This protein binds this small molecule.
Small molecule (SMILES): Cc1cn([C@H]2C[C@H](O[P](=O)(O)OC[C@H]3O[C@@H](n4ccc(N)nc4=O)C[C@@H]3O[P](=O)(O)OC[C@H]3O[C@@H](n4cnc5c(=O)nc(N)[nH]c54)C[C@@H]3O[P](=O)(O)OC[C@H]3O[C@@H](n4cnc5c(=O)nc(N)[nH]c54)C[C@@H]3O)[C@@H](CO[P](=O)(O)O[C@H]3C[C@H](n4cnc5c(=O)nc(N)[nH]c54)O[C@@H]3COP(=O)(O)O)O2)c(=O)[nH]c1=O

Binding-site contacts:
Ligand atom P contacts residue NA1 of chain 1.F at 3.6 Å.
Ligand atom OP1 contacts residue LYS68 of chain 1.A at 3.5 Å (salt-bridge).
Ligand atom OP2 contacts residue THR67 of chain 1.A at 3.8 Å.
Ligand atom OP1 contacts residue VAL65 of chain 1.A at 3.7 Å.
Ligand atom P contacts residue LYS68 of chain 1.A at 3.4 Å.
Ligand atom C4' contacts residue GLY64 of chain 1.A at 3.3 Å.
Ligand atom P contacts residue ILE69 of chain 1.A at 3.9 Å.
Ligand atom C5' contacts residue GLY66 of chain 1.A at 3.4 Å.
Ligand atom P contacts residue LYS68 of chain 1.A at 3.9 Å.
Ligand atom OP2 contacts residue GLY66 of chain 1.A at 3.9 Å.
Ligand atom C8 contacts residue LYS35 of chain 1.A at 3.9 Å.
Ligand atom P contacts residue GLY66 of chain 1.A at 3.7 Å.
Ligand atom OP1 contacts residue PRO63 of chain 1.A at 3.8 Å.
Ligand atom O5' contacts residue LYS35 of chain 1.A at 3.8 Å.
Ligand atom C3' contacts residue LYS68 of chain 1.A at 4.0 Å.
Ligand atom P contacts residue LYS35 of chain 1.A at 3.8 Å.
Ligand atom OP1 contacts residue NA1 of chain 1.F at 2.5 Å (h-bond).
Ligand atom N3 contacts residue ALA38 of chain 1.A at 3.6 Å.
Ligand atom OP2 contacts residue LYS35 of chain 1.A at 3.9 Å.
Ligand atom OP1 contacts residue LYS72 of chain 1.A at 3.9 Å.
Ligand atom OP1 contacts residue ILE69 of chain 1.A at 2.9 Å (h-bond).
Ligand atom O5' contacts residue GLY66 of chain 1.A at 3.5 Å.
Ligand atom OP1 contacts residue LEU62 of chain 1.A at 3.8 Å.
Ligand atom C5' contacts residue GLY64 of chain 1.A at 3.3 Å.
Ligand atom P contacts residue GLY64 of chain 1.A at 3.9 Å.
Ligand atom O3' contacts residue VAL65 of chain 1.A at 3.8 Å.
Ligand atom O3' contacts residue ILE69 of chain 1.A at 3.5 Å.
Ligand atom O4' contacts residue ALA38 of chain 1.A at 3.6 Å.
Ligand atom OP2 contacts residue NA1 of chain 1.F at 3.8 Å.
Ligand atom OP1 contacts residue THR67 of chain 1.A at 3.6 Å.
Ligand atom OP1 contacts residue GLY66 of chain 1.A at 3.0 Å (h-bond).
Ligand atom OP2 contacts residue LYS68 of chain 1.A at 3.1 Å (salt-bridge).
Ligand atom OP3 contacts residue LYS35 of chain 1.A at 2.8 Å (salt-bridge).
Ligand atom OP1 contacts residue LYS68 of chain 1.A at 2.9 Å (salt-bridge).
Ligand atom OP1 contacts residue GLY64 of chain 1.A at 2.9 Å (h-bond).
Ligand atom C3' contacts residue GLY66 of chain 1.A at 3.7 Å.
Ligand atom OP1 contacts residue TYR39 of chain 1.A at 4.0 Å.
Ligand atom C5' contacts residue TYR39 of chain 1.A at 3.4 Å (hydrophobic).
Ligand atom OP2 contacts residue LYS68 of chain 1.A at 3.2 Å.
Ligand atom O3' contacts residue GLY64 of chain 1.A at 3.5 Å.

Sequence of chain 1.A:
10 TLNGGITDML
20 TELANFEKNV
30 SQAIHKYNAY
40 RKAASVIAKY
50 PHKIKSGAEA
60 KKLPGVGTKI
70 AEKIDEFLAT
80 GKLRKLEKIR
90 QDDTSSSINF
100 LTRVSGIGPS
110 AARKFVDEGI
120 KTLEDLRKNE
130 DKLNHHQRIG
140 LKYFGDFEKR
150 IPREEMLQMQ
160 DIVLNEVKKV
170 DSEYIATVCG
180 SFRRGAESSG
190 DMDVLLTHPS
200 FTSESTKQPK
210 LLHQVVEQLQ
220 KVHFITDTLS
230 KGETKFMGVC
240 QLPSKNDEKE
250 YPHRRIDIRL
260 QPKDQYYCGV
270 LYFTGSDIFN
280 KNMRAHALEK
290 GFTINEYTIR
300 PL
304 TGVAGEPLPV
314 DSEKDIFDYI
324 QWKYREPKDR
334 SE